Sequence of chain 2.A:
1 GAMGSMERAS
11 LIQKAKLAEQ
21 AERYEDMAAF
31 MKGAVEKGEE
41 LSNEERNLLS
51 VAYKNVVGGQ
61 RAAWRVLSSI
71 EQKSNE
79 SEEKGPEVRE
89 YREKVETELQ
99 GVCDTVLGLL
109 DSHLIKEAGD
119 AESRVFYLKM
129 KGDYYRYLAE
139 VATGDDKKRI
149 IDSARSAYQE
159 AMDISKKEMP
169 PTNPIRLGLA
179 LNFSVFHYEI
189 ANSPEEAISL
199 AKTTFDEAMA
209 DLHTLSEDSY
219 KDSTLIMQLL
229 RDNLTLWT

Binding-site contacts:
Ligand atom CZ contacts residue ARG65 of chain 2.A at 3.6 Å.
Ligand atom CA contacts residue ASN180 of chain 2.A at 3.5 Å.
Ligand atom C contacts residue ASN231 of chain 2.A at 3.6 Å.
Ligand atom NH2 contacts residue VAL183 of chain 2.A at 3.6 Å.
Ligand atom NH2 contacts residue ARG65 of chain 2.A at 3.5 Å (salt-bridge).
Ligand atom C contacts residue LEU179 of chain 2.A at 3.6 Å (hydrophobic).
Ligand atom CB contacts residue QL91 of chain 2.G at 3.0 Å.
Ligand atom N contacts residue ASN231 of chain 2.A at 2.8 Å (h-bond).
Ligand atom CZ contacts residue GLU187 of chain 2.A at 3.5 Å.
Ligand atom NE contacts residue ARG65 of chain 2.A at 3.7 Å.
Ligand atom O contacts residue LEU234 of chain 2.A at 3.7 Å.
Ligand atom N contacts residue LEU179 of chain 2.A at 3.6 Å.
Ligand atom CB contacts residue ASN231 of chain 2.A at 3.7 Å.
Ligand atom CA contacts residue ASN180 of chain 2.A at 3.7 Å.
Ligand atom CD contacts residue GLU187 of chain 2.A at 3.5 Å.
Ligand atom CA contacts residue ASN231 of chain 2.A at 3.5 Å.
Ligand atom CB contacts residue ASN180 of chain 2.A at 3.3 Å.
Ligand atom O2P contacts residue ARG134 of chain 2.A at 2.8 Å (salt-bridge).
Ligand atom N contacts residue QL91 of chain 2.G at 3.7 Å.
Ligand atom O2P contacts residue TYR135 of chain 2.A at 2.6 Å (h-bond).
Ligand atom NH1 contacts residue ARG65 of chain 2.A at 3.8 Å.
Ligand atom O3P contacts residue ARG61 of chain 2.A at 2.9 Å (salt-bridge).
Ligand atom O3P contacts residue ARG134 of chain 2.A at 2.8 Å (salt-bridge).
Ligand atom O contacts residue VAL183 of chain 2.A at 3.3 Å.
Ligand atom N contacts residue ASN180 of chain 2.A at 2.8 Å (h-bond).
Ligand atom N contacts residue LEU234 of chain 2.A at 3.7 Å.
Ligand atom SG contacts residue QL91 of chain 2.G at 2.0 Å (h-bond).
Ligand atom NE contacts residue GLU187 of chain 2.A at 2.8 Å (salt-bridge).
Ligand atom NH2 contacts residue GLU187 of chain 2.A at 2.8 Å (salt-bridge).
Ligand atom O contacts residue QL91 of chain 2.G at 3.3 Å.
Ligand atom P contacts residue ARG61 of chain 2.A at 3.7 Å.
Ligand atom C contacts residue ASN180 of chain 2.A at 3.6 Å.
Ligand atom NZ contacts residue ASP230 of chain 2.A at 2.8 Å (salt-bridge).
Ligand atom NH2 contacts residue ARG61 of chain 2.A at 3.7 Å.
Ligand atom CA contacts residue QL91 of chain 2.G at 3.5 Å.
Ligand atom O contacts residue ASN231 of chain 2.A at 2.8 Å (h-bond).
Ligand atom CA contacts residue ASN231 of chain 2.A at 3.7 Å.
Ligand atom CB contacts residue ASN231 of chain 2.A at 3.6 Å.
Ligand atom CB contacts residue ASN180 of chain 2.A at 3.4 Å.
Ligand atom O1P contacts residue ARG61 of chain 2.A at 2.8 Å (salt-bridge).

The protein below binds the small molecule below.
Small molecule (SMILES): C[C@H](N)C(=O)N[C@@H](CCCN=C(N)N)C(=O)N[C@@H](CCCN=C(N)N)C(=O)N[C@@H](CCCCN)C(=O)N[C@@H](COP(=O)(O)O)C(=O)N[C@@H](CS)C(=O)N[C@@H](CCC(N)=O)C(=O)N[C@@H](C)C(N)=O